Binding-site contacts:
Ligand atom C5 contacts residue THR86 of chain 2.A at 4.0 Å.
Ligand atom O8 contacts residue ARG88 of chain 2.A at 3.6 Å.
Ligand atom C17 contacts residue THR49 of chain 2.A at 3.8 Å.
Ligand atom O3 contacts residue THR77 of chain 3.A at 2.7 Å (h-bond).
Ligand atom C6 contacts residue ARG88 of chain 2.A at 3.9 Å.
Ligand atom O8 contacts residue TYR61 of chain 3.A at 4.0 Å.
Ligand atom C4 contacts residue SER85 of chain 2.A at 3.8 Å.
Ligand atom C16 contacts residue GLY74 of chain 3.A at 4.0 Å.
Ligand atom C5 contacts residue ARG88 of chain 2.A at 3.9 Å.
Ligand atom C16 contacts residue SER122 of chain 2.A at 3.6 Å.
Ligand atom N1 contacts residue ARG88 of chain 2.A at 3.2 Å (salt-bridge).
Ligand atom C7 contacts residue ARG88 of chain 2.A at 3.1 Å.
Ligand atom C14 contacts residue SER122 of chain 2.A at 4.0 Å.
Ligand atom C16 contacts residue THR49 of chain 2.A at 3.7 Å.
Ligand atom C16 contacts residue TYR61 of chain 3.A at 3.7 Å (hydrophobic).
Ligand atom C18 contacts residue ASP73 of chain 3.A at 3.3 Å.
Ligand atom C15 contacts residue TYR61 of chain 3.A at 3.9 Å (hydrophobic).
Ligand atom C4 contacts residue THR86 of chain 2.A at 3.4 Å.
Ligand atom C3 contacts residue ARG114 of chain 3.A at 3.8 Å.
Ligand atom O4 contacts residue THR77 of chain 3.A at 3.4 Å (h-bond).
Ligand atom O5 contacts residue ARG88 of chain 2.A at 3.0 Å (salt-bridge).
Ligand atom C3 contacts residue THR77 of chain 3.A at 3.8 Å.
Ligand atom C15 contacts residue GLY74 of chain 3.A at 4.0 Å.
Ligand atom O2 contacts residue ARG114 of chain 3.A at 2.8 Å (salt-bridge).
Ligand atom C6 contacts residue TYR51 of chain 2.A at 3.7 Å (hydrophobic).
Ligand atom C2 contacts residue ARG114 of chain 3.A at 4.0 Å.
Ligand atom O4 contacts residue GLY87 of chain 2.A at 3.5 Å.
Ligand atom C1 contacts residue ARG88 of chain 2.A at 3.7 Å.
Ligand atom C8 contacts residue ARG88 of chain 2.A at 3.4 Å.
Ligand atom C17 contacts residue SER122 of chain 2.A at 3.8 Å.
Ligand atom O3 contacts residue ARG114 of chain 3.A at 3.0 Å (salt-bridge).
Ligand atom O2 contacts residue THR77 of chain 3.A at 3.9 Å.
Ligand atom C17 contacts residue TYR61 of chain 3.A at 3.8 Å (hydrophobic).
Ligand atom C15 contacts residue SER122 of chain 2.A at 3.8 Å.
Ligand atom C6 contacts residue THR86 of chain 2.A at 3.4 Å.
Ligand atom O4 contacts residue ARG88 of chain 2.A at 3.2 Å (salt-bridge).
Ligand atom O4 contacts residue THR86 of chain 2.A at 2.8 Å (h-bond).
Ligand atom C15 contacts residue ASP73 of chain 3.A at 3.9 Å.
Ligand atom O7 contacts residue ARG88 of chain 2.A at 3.6 Å.
Ligand atom N2 contacts residue ASP73 of chain 3.A at 3.6 Å.

The small molecule below binds the protein below.
Small molecule (SMILES): C[C@@H]1O[C@H](NC(=O)c2ccc(-c3cccc(CN)c3)o2)[C@@H](O)[C@H](O)[C@@H]1O

Sequence of chain 3.A:
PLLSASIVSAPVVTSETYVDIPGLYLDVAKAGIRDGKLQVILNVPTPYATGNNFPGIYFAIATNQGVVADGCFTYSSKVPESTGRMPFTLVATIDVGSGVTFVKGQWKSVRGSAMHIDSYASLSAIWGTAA

Sequence of chain 2.A:
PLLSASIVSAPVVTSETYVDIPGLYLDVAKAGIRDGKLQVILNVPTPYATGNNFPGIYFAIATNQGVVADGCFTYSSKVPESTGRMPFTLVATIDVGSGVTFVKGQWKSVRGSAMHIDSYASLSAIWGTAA